The small molecule below binds the protein below.
Small molecule (SMILES): CC(=O)N[C@H]1[C@H](O[C@H]2[C@H](O)[C@@H](NC(C)=O)CO[C@@H]2CO)O[C@H](CO)[C@@H](O)[C@@H]1O

Sequence of chain 10.E:
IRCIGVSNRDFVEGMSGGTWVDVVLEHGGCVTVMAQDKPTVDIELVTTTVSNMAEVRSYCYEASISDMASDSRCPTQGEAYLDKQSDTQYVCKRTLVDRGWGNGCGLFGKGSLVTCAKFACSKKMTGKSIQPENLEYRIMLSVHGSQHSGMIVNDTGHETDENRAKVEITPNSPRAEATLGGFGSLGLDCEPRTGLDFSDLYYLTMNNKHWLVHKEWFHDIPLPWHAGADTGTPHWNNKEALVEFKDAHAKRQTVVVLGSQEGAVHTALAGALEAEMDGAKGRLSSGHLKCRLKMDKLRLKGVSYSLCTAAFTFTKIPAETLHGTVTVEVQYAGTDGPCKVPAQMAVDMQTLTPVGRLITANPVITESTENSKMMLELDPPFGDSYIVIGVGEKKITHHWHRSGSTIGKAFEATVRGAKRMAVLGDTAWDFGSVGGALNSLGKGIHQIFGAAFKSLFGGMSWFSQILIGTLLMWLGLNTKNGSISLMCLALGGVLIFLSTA

Binding-site contacts:
Ligand atom C1 contacts residue ASN154 of chain 10.E at 3.1 Å.
Ligand atom C7 contacts residue THR156 of chain 10.E at 3.6 Å.
Ligand atom C7 contacts residue ASN154 of chain 10.E at 3.7 Å.
Ligand atom C2 contacts residue ASN154 of chain 10.E at 4.1 Å.
Ligand atom C2 contacts residue THR156 of chain 10.E at 3.9 Å.
Ligand atom C3 contacts residue THR156 of chain 10.E at 4.4 Å.
Ligand atom C1 contacts residue THR156 of chain 10.E at 3.6 Å.
Ligand atom O7 contacts residue THR156 of chain 10.E at 4.5 Å.
Ligand atom O5 contacts residue ASN154 of chain 10.E at 3.8 Å.
Ligand atom O5 contacts residue MET151 of chain 10.E at 4.2 Å.
Ligand atom C8 contacts residue THR156 of chain 10.E at 3.7 Å.
Ligand atom O6 contacts residue MET151 of chain 10.E at 3.5 Å.
Ligand atom O7 contacts residue ASN154 of chain 10.E at 3.2 Å (h-bond).
Ligand atom N2 contacts residue THR156 of chain 10.E at 3.2 Å.
Ligand atom N2 contacts residue ASN154 of chain 10.E at 4.0 Å.
Ligand atom C8 contacts residue ASN154 of chain 10.E at 4.5 Å.